Binding-site contacts:
Ligand atom C42 contacts residue CA1 of chain 1.I at 3.4 Å.
Ligand atom O41 contacts residue CA1 of chain 1.I at 2.5 Å.
Ligand atom C42 contacts residue THR104 of chain 1.C at 4.0 Å.
Ligand atom C42 contacts residue ASN107 of chain 1.C at 4.0 Å.
Ligand atom O36 contacts residue HIS50 of chain 1.C at 3.5 Å (h-bond).
Ligand atom C32 contacts residue TYR36 of chain 1.C at 3.9 Å (hydrophobic).
Ligand atom C33 contacts residue HIS50 of chain 1.C at 3.7 Å.
Ligand atom C44 contacts residue ASN107 of chain 1.C at 3.8 Å.
Ligand atom C31 contacts residue HIS50 of chain 1.C at 3.5 Å.
Ligand atom O36 contacts residue GLN53 of chain 1.C at 4.0 Å.
Ligand atom C40 contacts residue CA1 of chain 1.I at 3.4 Å.
Ligand atom C44 contacts residue CA1 of chain 1.I at 4.0 Å.
Ligand atom O39 contacts residue HIS50 of chain 1.C at 2.7 Å (h-bond).
Ligand atom C42 contacts residue TYR36 of chain 1.C at 3.9 Å (hydrophobic).
Ligand atom O45 contacts residue ASN107 of chain 1.C at 3.1 Å (h-bond).
Ligand atom C30 contacts residue GLN53 of chain 1.C at 4.0 Å.
Ligand atom O43 contacts residue CA1 of chain 1.I at 2.4 Å.
Ligand atom O41 contacts residue TYR36 of chain 1.C at 3.0 Å (h-bond).
Ligand atom C38 contacts residue GLN53 of chain 1.C at 3.6 Å.
Ligand atom O43 contacts residue THR104 of chain 1.C at 3.3 Å (h-bond).
Ligand atom O41 contacts residue THR104 of chain 1.C at 3.4 Å (h-bond).
Ligand atom C28 contacts residue HIS50 of chain 1.C at 3.6 Å.
Ligand atom C38 contacts residue VAL101 of chain 1.C at 3.9 Å (hydrophobic).
Ligand atom C40 contacts residue THR104 of chain 1.C at 3.4 Å.
Ligand atom O36 contacts residue TYR36 of chain 1.C at 3.5 Å.
Ligand atom C44 contacts residue TYR36 of chain 1.C at 3.5 Å (hydrophobic).
Ligand atom O41 contacts residue ASP100 of chain 1.C at 2.7 Å (salt-bridge).
Ligand atom C38 contacts residue ASP100 of chain 1.C at 3.4 Å.
Ligand atom C29 contacts residue HIS50 of chain 1.C at 3.5 Å.
Ligand atom C40 contacts residue ASP100 of chain 1.C at 3.5 Å.
Ligand atom C14 contacts residue GLU49 of chain 1.C at 4.0 Å.
Ligand atom O43 contacts residue TYR36 of chain 1.C at 3.4 Å (h-bond).
Ligand atom O34 contacts residue TYR36 of chain 1.C at 3.7 Å.
Ligand atom O39 contacts residue GLN53 of chain 1.C at 2.7 Å (h-bond).
Ligand atom C30 contacts residue HIS50 of chain 1.C at 3.4 Å.
Ligand atom C31 contacts residue TYR36 of chain 1.C at 4.0 Å (hydrophobic).
Ligand atom C32 contacts residue HIS50 of chain 1.C at 3.6 Å.
Ligand atom C38 contacts residue HIS50 of chain 1.C at 3.6 Å.
Ligand atom C37 contacts residue GLN53 of chain 1.C at 3.7 Å.
Ligand atom O43 contacts residue ASN107 of chain 1.C at 3.0 Å (h-bond).

Sequence of chain 1.C:
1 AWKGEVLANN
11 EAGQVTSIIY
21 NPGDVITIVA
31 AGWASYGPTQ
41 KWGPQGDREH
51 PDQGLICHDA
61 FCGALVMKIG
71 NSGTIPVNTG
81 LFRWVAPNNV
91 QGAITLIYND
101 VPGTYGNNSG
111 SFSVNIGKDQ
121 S

This small molecule binds to this protein.
Small molecule (SMILES): NCCCC[C@H](NC(=O)c1ccc(O[C@@H]2O[C@H](CO)[C@H](O)[C@H](O)[C@H]2O)cc1)C(=O)N1CCCC1